Binding-site contacts:
Ligand atom C8 contacts residue ILE281 of chain 11.E at 4.5 Å (hydrophobic).
Ligand atom O5 contacts residue ASN315 of chain 11.E at 2.4 Å (h-bond).
Ligand atom C8 contacts residue ASN315 of chain 11.E at 3.5 Å.
Ligand atom N2 contacts residue ASN315 of chain 11.E at 2.8 Å (h-bond).
Ligand atom C6 contacts residue THR313 of chain 11.E at 4.5 Å.
Ligand atom C2 contacts residue ASN315 of chain 11.E at 2.5 Å.
Ligand atom O5 contacts residue THR313 of chain 11.E at 4.3 Å.
Ligand atom C7 contacts residue ASN315 of chain 11.E at 3.3 Å.
Ligand atom O5 contacts residue VAL314 of chain 11.E at 3.8 Å.
Ligand atom C4 contacts residue ASN315 of chain 11.E at 4.3 Å.
Ligand atom C1 contacts residue VAL314 of chain 11.E at 4.4 Å (hydrophobic).
Ligand atom O7 contacts residue ASN315 of chain 11.E at 4.2 Å.
Ligand atom C6 contacts residue ASN315 of chain 11.E at 4.5 Å.
Ligand atom C1 contacts residue ASN315 of chain 11.E at 1.4 Å.
Ligand atom C5 contacts residue ASN315 of chain 11.E at 3.7 Å.
Ligand atom C3 contacts residue ASN315 of chain 11.E at 3.8 Å.

This protein binds this small molecule.
Small molecule (SMILES): CC(=O)N[C@@H]1[C@@H](O)[C@H](O)[C@@H](CO)O[C@H]1O

Sequence of chain 11.E:
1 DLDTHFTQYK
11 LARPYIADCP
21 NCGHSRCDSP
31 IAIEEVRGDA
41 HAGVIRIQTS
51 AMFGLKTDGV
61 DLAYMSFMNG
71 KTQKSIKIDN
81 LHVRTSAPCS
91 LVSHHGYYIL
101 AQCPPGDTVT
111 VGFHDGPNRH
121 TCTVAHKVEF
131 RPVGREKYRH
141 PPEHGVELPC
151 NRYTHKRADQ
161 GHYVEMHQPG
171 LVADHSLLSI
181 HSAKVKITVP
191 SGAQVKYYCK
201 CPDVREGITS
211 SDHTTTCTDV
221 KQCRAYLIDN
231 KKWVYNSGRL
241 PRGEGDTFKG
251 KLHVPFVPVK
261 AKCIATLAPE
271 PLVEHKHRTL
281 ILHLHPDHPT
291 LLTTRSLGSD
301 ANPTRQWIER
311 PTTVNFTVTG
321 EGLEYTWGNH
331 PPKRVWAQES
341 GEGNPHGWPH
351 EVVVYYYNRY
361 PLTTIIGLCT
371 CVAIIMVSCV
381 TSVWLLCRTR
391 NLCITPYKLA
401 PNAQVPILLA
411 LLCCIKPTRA